Sequence of chain 1.A:
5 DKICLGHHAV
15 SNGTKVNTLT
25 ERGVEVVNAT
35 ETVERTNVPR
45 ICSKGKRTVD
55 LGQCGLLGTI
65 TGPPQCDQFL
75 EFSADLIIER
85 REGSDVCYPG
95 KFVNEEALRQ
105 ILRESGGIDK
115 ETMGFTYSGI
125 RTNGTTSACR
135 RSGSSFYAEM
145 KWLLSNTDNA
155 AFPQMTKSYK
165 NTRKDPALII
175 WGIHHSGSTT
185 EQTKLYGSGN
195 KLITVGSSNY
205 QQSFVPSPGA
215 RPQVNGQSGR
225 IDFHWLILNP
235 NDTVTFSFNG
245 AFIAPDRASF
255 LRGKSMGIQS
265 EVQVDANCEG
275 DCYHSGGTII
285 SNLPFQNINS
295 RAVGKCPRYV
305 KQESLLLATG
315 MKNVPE

The protein below binds the small molecule below.
Small molecule (SMILES): CC(=O)N[C@H]1[C@H](O[C@H]2[C@H](O)[C@@H](NC(C)=O)CO[C@@H]2CO)O[C@H](CO)[C@@H](O)[C@@H]1O

Binding-site contacts:
Ligand atom C4 contacts residue ASN127 of chain 1.A at 4.1 Å.
Ligand atom O5 contacts residue ASN127 of chain 1.A at 2.3 Å (h-bond).
Ligand atom C5 contacts residue ARG125 of chain 1.A at 3.8 Å.
Ligand atom C5 contacts residue ASN127 of chain 1.A at 3.6 Å.
Ligand atom O7 contacts residue ASN127 of chain 1.A at 3.7 Å.
Ligand atom O5 contacts residue ARG125 of chain 1.A at 4.0 Å.
Ligand atom C1 contacts residue ASN127 of chain 1.A at 1.4 Å.
Ligand atom N2 contacts residue ASN127 of chain 1.A at 3.2 Å (h-bond).
Ligand atom O6 contacts residue ASN150 of chain 1.A at 4.3 Å.
Ligand atom C7 contacts residue ASN127 of chain 1.A at 3.7 Å.
Ligand atom C2 contacts residue ASN127 of chain 1.A at 2.7 Å.
Ligand atom C3 contacts residue ASN127 of chain 1.A at 4.0 Å.
Ligand atom C6 contacts residue ARG125 of chain 1.A at 3.8 Å.
Ligand atom C1 contacts residue ARG125 of chain 1.A at 4.4 Å.